Sequence of chain 1.A:
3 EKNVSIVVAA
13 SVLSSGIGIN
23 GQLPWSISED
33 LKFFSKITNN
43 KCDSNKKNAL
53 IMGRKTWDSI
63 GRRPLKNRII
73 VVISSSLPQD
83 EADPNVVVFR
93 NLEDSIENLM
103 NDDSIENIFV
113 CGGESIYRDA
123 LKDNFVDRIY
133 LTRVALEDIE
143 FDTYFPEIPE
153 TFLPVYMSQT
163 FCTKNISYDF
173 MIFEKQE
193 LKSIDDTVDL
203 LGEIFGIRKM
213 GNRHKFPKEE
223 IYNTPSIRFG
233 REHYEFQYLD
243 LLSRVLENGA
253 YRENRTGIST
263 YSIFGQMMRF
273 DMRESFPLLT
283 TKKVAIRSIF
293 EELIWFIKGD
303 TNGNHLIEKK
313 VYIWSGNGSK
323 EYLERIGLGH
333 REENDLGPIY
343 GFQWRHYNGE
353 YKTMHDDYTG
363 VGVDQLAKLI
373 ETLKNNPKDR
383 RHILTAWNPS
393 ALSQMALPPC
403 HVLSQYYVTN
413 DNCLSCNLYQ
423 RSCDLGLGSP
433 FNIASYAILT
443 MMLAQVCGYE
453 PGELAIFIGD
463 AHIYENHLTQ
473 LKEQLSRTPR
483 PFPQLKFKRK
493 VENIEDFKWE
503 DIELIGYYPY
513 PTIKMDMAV

This protein binds this small molecule.
Small molecule (SMILES): CN(Cc1cnc2nc(N)nc(N)c2n1)c1ccc(C(=O)N[C@@H](CCC(=O)O)C(=O)O)cc1

Binding-site contacts:
Ligand atom N5 contacts residue NDP1 of chain 1.F at 3.3 Å.
Ligand atom CT contacts residue SER37 of chain 1.A at 3.5 Å.
Ligand atom C4 contacts residue NDP1 of chain 1.F at 3.4 Å.
Ligand atom N8 contacts residue LEU33 of chain 1.A at 3.7 Å.
Ligand atom N10 contacts residue ILE62 of chain 1.A at 3.6 Å.
Ligand atom CM contacts residue SER61 of chain 1.A at 3.7 Å.
Ligand atom C2 contacts residue ALA11 of chain 1.A at 3.6 Å (hydrophobic).
Ligand atom C9 contacts residue NDP1 of chain 1.F at 3.5 Å.
Ligand atom C2 contacts residue VAL10 of chain 1.A at 3.7 Å (hydrophobic).
Ligand atom NA4 contacts residue VAL10 of chain 1.A at 3.6 Å.
Ligand atom N3 contacts residue VAL10 of chain 1.A at 3.3 Å (h-bond).
Ligand atom NA4 contacts residue TYR119 of chain 1.A at 3.5 Å (h-bond).
Ligand atom N1 contacts residue ASP32 of chain 1.A at 2.8 Å (salt-bridge).
Ligand atom O2 contacts residue ARG70 of chain 1.A at 2.8 Å (salt-bridge).
Ligand atom NA2 contacts residue THR134 of chain 1.A at 3.1 Å (h-bond).
Ligand atom C8A contacts residue NDP1 of chain 1.F at 3.6 Å.
Ligand atom NA4 contacts residue CYS113 of chain 1.A at 3.0 Å (h-bond).
Ligand atom CT contacts residue ARG70 of chain 1.A at 3.3 Å.
Ligand atom C7 contacts residue LEU25 of chain 1.A at 3.7 Å (hydrophobic).
Ligand atom C2 contacts residue ASP32 of chain 1.A at 3.5 Å.
Ligand atom NA2 contacts residue ALA11 of chain 1.A at 3.5 Å.
Ligand atom C14 contacts residue ILE62 of chain 1.A at 3.5 Å (hydrophobic).
Ligand atom N5 contacts residue CYS113 of chain 1.A at 3.6 Å.
Ligand atom C4 contacts residue PHE36 of chain 1.A at 3.5 Å (hydrophobic).
Ligand atom N1 contacts residue ALA11 of chain 1.A at 3.6 Å.
Ligand atom CM contacts residue ILE62 of chain 1.A at 3.5 Å (hydrophobic).
Ligand atom O1 contacts residue ARG70 of chain 1.A at 2.6 Å (salt-bridge).
Ligand atom O1 contacts residue SER37 of chain 1.A at 3.4 Å.
Ligand atom C4 contacts residue VAL9 of chain 1.A at 3.5 Å (hydrophobic).
Ligand atom O1 contacts residue PHE36 of chain 1.A at 3.7 Å.
Ligand atom C4A contacts residue NDP1 of chain 1.F at 3.3 Å.
Ligand atom C6 contacts residue NDP1 of chain 1.F at 3.5 Å.
Ligand atom NA2 contacts residue ASP32 of chain 1.A at 2.7 Å (salt-bridge).
Ligand atom O2 contacts residue SER37 of chain 1.A at 3.1 Å (h-bond).
Ligand atom NA4 contacts residue PHE36 of chain 1.A at 3.6 Å.
Ligand atom N3 contacts residue ALA11 of chain 1.A at 3.7 Å.
Ligand atom NA2 contacts residue VAL10 of chain 1.A at 3.6 Å.
Ligand atom N3 contacts residue VAL9 of chain 1.A at 3.3 Å.
Ligand atom C16 contacts residue PHE36 of chain 1.A at 3.5 Å (hydrophobic).
Ligand atom NA4 contacts residue VAL9 of chain 1.A at 2.4 Å (h-bond).